Binding-site contacts:
Ligand atom O5 contacts residue TYR639 of chain 1.A at 4.3 Å.
Ligand atom C6 contacts residue TYR639 of chain 1.A at 4.0 Å (hydrophobic).
Ligand atom C3 contacts residue ASN641 of chain 1.A at 3.8 Å.
Ligand atom O6 contacts residue TYR639 of chain 1.A at 3.7 Å.
Ligand atom C7 contacts residue ASN641 of chain 1.A at 3.2 Å.
Ligand atom C8 contacts residue ASN641 of chain 1.A at 4.4 Å.
Ligand atom C5 contacts residue ASN641 of chain 1.A at 3.7 Å.
Ligand atom O7 contacts residue ASN641 of chain 1.A at 3.1 Å (h-bond).
Ligand atom C4 contacts residue ASN641 of chain 1.A at 4.2 Å.
Ligand atom C2 contacts residue ASN641 of chain 1.A at 2.5 Å.
Ligand atom N2 contacts residue ASN641 of chain 1.A at 2.9 Å (h-bond).
Ligand atom C1 contacts residue ASN641 of chain 1.A at 1.4 Å.
Ligand atom O5 contacts residue ASN641 of chain 1.A at 2.4 Å (h-bond).

This small molecule binds to this protein.
Small molecule (SMILES): CC(=O)N[C@@H]1[C@@H](O)[C@H](O)[C@@H](CO)O[C@H]1O

Sequence of chain 1.A:
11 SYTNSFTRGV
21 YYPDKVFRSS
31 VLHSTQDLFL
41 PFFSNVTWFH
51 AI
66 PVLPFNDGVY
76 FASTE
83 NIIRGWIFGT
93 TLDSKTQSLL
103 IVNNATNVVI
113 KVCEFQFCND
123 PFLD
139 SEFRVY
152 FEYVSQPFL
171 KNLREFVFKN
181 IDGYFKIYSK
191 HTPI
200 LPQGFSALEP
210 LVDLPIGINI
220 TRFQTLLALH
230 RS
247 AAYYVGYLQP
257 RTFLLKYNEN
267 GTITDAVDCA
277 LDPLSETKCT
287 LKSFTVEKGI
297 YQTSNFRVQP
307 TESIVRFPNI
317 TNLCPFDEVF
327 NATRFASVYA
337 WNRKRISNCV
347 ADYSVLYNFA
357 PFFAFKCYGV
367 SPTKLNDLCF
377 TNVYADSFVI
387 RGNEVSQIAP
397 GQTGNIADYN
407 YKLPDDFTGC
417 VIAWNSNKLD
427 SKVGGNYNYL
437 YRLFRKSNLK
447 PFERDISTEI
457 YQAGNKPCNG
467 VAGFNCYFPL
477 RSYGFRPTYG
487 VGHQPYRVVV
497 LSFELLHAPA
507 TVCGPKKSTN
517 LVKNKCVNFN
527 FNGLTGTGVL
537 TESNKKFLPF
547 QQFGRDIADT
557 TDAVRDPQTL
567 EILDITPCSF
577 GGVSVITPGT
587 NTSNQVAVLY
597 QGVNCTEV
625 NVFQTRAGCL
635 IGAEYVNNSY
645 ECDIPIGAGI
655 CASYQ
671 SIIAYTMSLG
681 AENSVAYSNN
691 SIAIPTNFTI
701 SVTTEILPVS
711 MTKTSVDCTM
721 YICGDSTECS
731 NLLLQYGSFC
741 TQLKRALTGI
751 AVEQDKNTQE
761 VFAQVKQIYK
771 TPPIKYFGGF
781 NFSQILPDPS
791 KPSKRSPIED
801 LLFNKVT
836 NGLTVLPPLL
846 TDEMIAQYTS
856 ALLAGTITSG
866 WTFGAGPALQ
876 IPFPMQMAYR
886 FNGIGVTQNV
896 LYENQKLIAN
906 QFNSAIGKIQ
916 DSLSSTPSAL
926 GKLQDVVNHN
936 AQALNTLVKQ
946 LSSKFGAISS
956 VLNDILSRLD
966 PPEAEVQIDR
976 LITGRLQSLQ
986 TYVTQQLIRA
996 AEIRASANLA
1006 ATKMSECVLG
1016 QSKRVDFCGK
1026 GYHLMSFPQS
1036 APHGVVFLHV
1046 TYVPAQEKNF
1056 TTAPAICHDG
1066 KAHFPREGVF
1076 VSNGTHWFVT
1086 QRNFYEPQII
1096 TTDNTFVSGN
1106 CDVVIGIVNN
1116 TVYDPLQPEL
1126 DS